Binding-site contacts:
Ligand atom C6 contacts residue ARG349 of chain 1.D at 4.0 Å.
Ligand atom N2 contacts residue ASN389 of chain 1.D at 3.8 Å.
Ligand atom O6 contacts residue ARG349 of chain 1.D at 3.1 Å (salt-bridge).
Ligand atom C2 contacts residue ASN391 of chain 1.D at 2.5 Å.
Ligand atom O5 contacts residue ASN391 of chain 1.D at 2.4 Å (h-bond).
Ligand atom C7 contacts residue ASN389 of chain 1.D at 4.2 Å.
Ligand atom N2 contacts residue ASN391 of chain 1.D at 2.8 Å (h-bond).
Ligand atom C5 contacts residue ASN391 of chain 1.D at 3.7 Å.
Ligand atom C8 contacts residue ASP392 of chain 1.D at 3.9 Å.
Ligand atom C1 contacts residue ASN391 of chain 1.D at 1.5 Å.
Ligand atom C3 contacts residue ASN391 of chain 1.D at 3.8 Å.
Ligand atom C8 contacts residue ASN391 of chain 1.D at 3.5 Å.
Ligand atom C8 contacts residue ASN389 of chain 1.D at 3.5 Å.
Ligand atom O7 contacts residue ASN391 of chain 1.D at 3.4 Å (h-bond).
Ligand atom C4 contacts residue ASN391 of chain 1.D at 4.2 Å.
Ligand atom C7 contacts residue ASN391 of chain 1.D at 3.2 Å.

The small molecule below binds the protein below.
Small molecule (SMILES): CC(=O)N[C@@H]1[C@@H](O)[C@H](O)[C@@H](CO)O[C@H]1O

Sequence of chain 1.D:
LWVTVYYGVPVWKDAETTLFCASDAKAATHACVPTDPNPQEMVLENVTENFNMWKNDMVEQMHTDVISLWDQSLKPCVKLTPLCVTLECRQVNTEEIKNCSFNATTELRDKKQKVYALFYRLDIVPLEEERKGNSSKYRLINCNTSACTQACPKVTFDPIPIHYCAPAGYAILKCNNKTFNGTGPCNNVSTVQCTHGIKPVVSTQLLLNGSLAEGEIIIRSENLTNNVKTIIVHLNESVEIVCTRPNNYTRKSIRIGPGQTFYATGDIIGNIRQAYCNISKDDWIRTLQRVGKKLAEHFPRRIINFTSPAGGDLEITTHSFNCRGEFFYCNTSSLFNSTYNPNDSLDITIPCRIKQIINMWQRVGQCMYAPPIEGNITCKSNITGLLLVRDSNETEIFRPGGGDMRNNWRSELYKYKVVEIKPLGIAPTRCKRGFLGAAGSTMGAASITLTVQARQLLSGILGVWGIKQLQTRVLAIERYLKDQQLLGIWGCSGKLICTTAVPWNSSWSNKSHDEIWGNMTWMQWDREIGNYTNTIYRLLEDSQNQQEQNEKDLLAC